Sequence of chain 1.B:
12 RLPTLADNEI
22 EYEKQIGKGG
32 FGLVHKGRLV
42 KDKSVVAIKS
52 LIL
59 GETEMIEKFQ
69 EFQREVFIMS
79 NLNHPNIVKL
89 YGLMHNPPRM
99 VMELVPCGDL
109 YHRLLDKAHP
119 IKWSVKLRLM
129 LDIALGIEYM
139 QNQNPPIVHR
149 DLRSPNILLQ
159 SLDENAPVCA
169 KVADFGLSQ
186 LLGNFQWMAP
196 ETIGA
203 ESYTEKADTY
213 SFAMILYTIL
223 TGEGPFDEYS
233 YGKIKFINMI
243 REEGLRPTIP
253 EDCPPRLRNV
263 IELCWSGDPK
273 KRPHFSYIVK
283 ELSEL

A small-molecule ligand and the protein it binds are described below.
Small molecule (SMILES): COc1cc(C(=O)N2CCC(N3CCN(C)CC3)CC2)ccc1Nc1ncc2c(n1)N(C)c1ccccc1C(=O)N2C

Binding-site contacts:
Ligand atom OAF contacts residue LYS50 of chain 1.B at 3.5 Å (salt-bridge).
Ligand atom OAZ contacts residue VAL103 of chain 1.B at 3.5 Å (h-bond).
Ligand atom C6 contacts residue GLU101 of chain 1.B at 3.5 Å.
Ligand atom CAL contacts residue GLY30 of chain 1.B at 3.8 Å.
Ligand atom N1 contacts residue LEU102 of chain 1.B at 3.5 Å.
Ligand atom C6 contacts residue LEU156 of chain 1.B at 3.5 Å (hydrophobic).
Ligand atom C2 contacts residue VAL103 of chain 1.B at 3.7 Å (hydrophobic).
Ligand atom C2 contacts residue LEU102 of chain 1.B at 3.9 Å (hydrophobic).
Ligand atom C4 contacts residue LEU156 of chain 1.B at 3.9 Å (hydrophobic).
Ligand atom NAY contacts residue VAL103 of chain 1.B at 2.8 Å (h-bond).
Ligand atom NBP contacts residue VAL35 of chain 1.B at 3.9 Å.
Ligand atom C5 contacts residue LEU156 of chain 1.B at 3.5 Å (hydrophobic).
Ligand atom C6 contacts residue LEU102 of chain 1.B at 3.8 Å (hydrophobic).
Ligand atom CAA contacts residue VAL103 of chain 1.B at 3.0 Å (hydrophobic).
Ligand atom CAP contacts residue HIS110 of chain 1.B at 3.9 Å.
Ligand atom CAG contacts residue ASN154 of chain 1.B at 3.8 Å.
Ligand atom CAI contacts residue ASP107 of chain 1.B at 3.9 Å.
Ligand atom CAL contacts residue LEU156 of chain 1.B at 4.0 Å (hydrophobic).
Ligand atom CAD contacts residue VAL35 of chain 1.B at 3.6 Å (hydrophobic).
Ligand atom N1 contacts residue VAL103 of chain 1.B at 2.9 Å (h-bond).
Ligand atom N1 contacts residue LEU156 of chain 1.B at 3.9 Å.
Ligand atom CAK contacts residue ALA171 of chain 1.B at 3.8 Å (hydrophobic).
Ligand atom CBB contacts residue GLY106 of chain 1.B at 3.8 Å.
Ligand atom CAA contacts residue LEU102 of chain 1.B at 3.9 Å (hydrophobic).
Ligand atom NAY contacts residue LEU102 of chain 1.B at 4.0 Å.
Ligand atom OAF contacts residue MET100 of chain 1.B at 4.0 Å.
Ligand atom CAJ contacts residue GLY106 of chain 1.B at 3.6 Å.
Ligand atom CAC contacts residue GLU101 of chain 1.B at 3.5 Å.
Ligand atom NBO contacts residue LEU156 of chain 1.B at 3.9 Å.
Ligand atom CAH contacts residue PRO153 of chain 1.B at 3.6 Å (hydrophobic).
Ligand atom OAZ contacts residue ILE27 of chain 1.B at 3.8 Å.
Ligand atom CBC contacts residue GLY106 of chain 1.B at 4.0 Å.
Ligand atom CBE contacts residue VAL103 of chain 1.B at 3.8 Å (hydrophobic).
Ligand atom C6 contacts residue VAL103 of chain 1.B at 3.6 Å (hydrophobic).
Ligand atom CAD contacts residue LYS29 of chain 1.B at 3.8 Å.
Ligand atom CAA contacts residue PRO104 of chain 1.B at 3.4 Å (hydrophobic).
Ligand atom CAI contacts residue GLY106 of chain 1.B at 3.5 Å.
Ligand atom CAH contacts residue GLY30 of chain 1.B at 3.8 Å.
Ligand atom CAH contacts residue LYS29 of chain 1.B at 3.8 Å.
Ligand atom CBC contacts residue VAL103 of chain 1.B at 3.5 Å (hydrophobic).